A small-molecule ligand and the protein it binds are described below.
Small molecule (SMILES): Nc1nc(C(=O)O)c(CCc2ccccc2)s1

Sequence of chain 1.B:
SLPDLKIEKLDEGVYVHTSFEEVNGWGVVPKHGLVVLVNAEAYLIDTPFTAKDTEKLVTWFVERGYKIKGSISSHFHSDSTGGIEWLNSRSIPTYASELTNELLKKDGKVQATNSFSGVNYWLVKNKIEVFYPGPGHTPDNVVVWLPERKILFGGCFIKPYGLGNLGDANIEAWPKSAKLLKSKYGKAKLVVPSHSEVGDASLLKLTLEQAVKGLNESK

Binding-site contacts:
Ligand atom O03 contacts residue GLY164 of chain 1.B at 3.4 Å.
Ligand atom C04 contacts residue HIS195 of chain 1.B at 3.3 Å.
Ligand atom C04 contacts residue ZN1 of chain 1.F at 3.0 Å.
Ligand atom N17 contacts residue ZN1 of chain 1.F at 2.3 Å.
Ligand atom C02 contacts residue LYS159 of chain 1.B at 3.2 Å.
Ligand atom N17 contacts residue HIS195 of chain 1.B at 2.9 Å (h-bond).
Ligand atom C02 contacts residue ASN165 of chain 1.B at 4.0 Å.
Ligand atom C11 contacts residue GLY162 of chain 1.B at 4.1 Å.
Ligand atom N16 contacts residue ASP79 of chain 1.B at 3.1 Å (salt-bridge).
Ligand atom O01 contacts residue HIS195 of chain 1.B at 3.1 Å (h-bond).
Ligand atom O01 contacts residue HIS137 of chain 1.B at 3.3 Å.
Ligand atom N17 contacts residue ASP79 of chain 1.B at 3.4 Å (salt-bridge).
Ligand atom C02 contacts residue ZN1 of chain 1.F at 3.0 Å.
Ligand atom O01 contacts residue ZN1 of chain 1.G at 3.9 Å.
Ligand atom N16 contacts residue GLU21 of chain 1.B at 2.8 Å (salt-bridge).
Ligand atom C13 contacts residue TRP26 of chain 1.B at 3.6 Å (hydrophobic).
Ligand atom O01 contacts residue LYS159 of chain 1.B at 2.8 Å (salt-bridge).
Ligand atom C02 contacts residue HIS195 of chain 1.B at 3.5 Å.
Ligand atom N16 contacts residue ZN1 of chain 1.F at 3.6 Å.
Ligand atom C09 contacts residue GLY164 of chain 1.B at 3.6 Å.
Ligand atom N16 contacts residue PHE49 of chain 1.B at 3.9 Å.
Ligand atom C02 contacts residue HIS137 of chain 1.B at 3.8 Å.
Ligand atom C10 contacts residue GLY164 of chain 1.B at 3.7 Å.
Ligand atom C06 contacts residue ASN165 of chain 1.B at 4.0 Å.
Ligand atom S14 contacts residue GLU21 of chain 1.B at 3.5 Å (salt-bridge).
Ligand atom S14 contacts residue VAL23 of chain 1.B at 3.9 Å.
Ligand atom C10 contacts residue GLY162 of chain 1.B at 3.4 Å.
Ligand atom O01 contacts residue CYS156 of chain 1.B at 3.4 Å.
Ligand atom O03 contacts residue ASN165 of chain 1.B at 2.9 Å (h-bond).
Ligand atom N16 contacts residue HIS195 of chain 1.B at 3.8 Å.
Ligand atom C15 contacts residue ZN1 of chain 1.F at 3.3 Å.
Ligand atom C06 contacts residue TRP26 of chain 1.B at 3.7 Å (hydrophobic).
Ligand atom C15 contacts residue HIS195 of chain 1.B at 3.5 Å.
Ligand atom O03 contacts residue HIS137 of chain 1.B at 3.8 Å.
Ligand atom C08 contacts residue GLY164 of chain 1.B at 4.0 Å.
Ligand atom C15 contacts residue GLU21 of chain 1.B at 3.4 Å.
Ligand atom C12 contacts residue TRP26 of chain 1.B at 3.5 Å (hydrophobic).
Ligand atom O03 contacts residue LYS159 of chain 1.B at 2.8 Å (salt-bridge).
Ligand atom O01 contacts residue ZN1 of chain 1.F at 2.3 Å.
Ligand atom C15 contacts residue ASP79 of chain 1.B at 3.7 Å.